Sequence of chain 1.B:
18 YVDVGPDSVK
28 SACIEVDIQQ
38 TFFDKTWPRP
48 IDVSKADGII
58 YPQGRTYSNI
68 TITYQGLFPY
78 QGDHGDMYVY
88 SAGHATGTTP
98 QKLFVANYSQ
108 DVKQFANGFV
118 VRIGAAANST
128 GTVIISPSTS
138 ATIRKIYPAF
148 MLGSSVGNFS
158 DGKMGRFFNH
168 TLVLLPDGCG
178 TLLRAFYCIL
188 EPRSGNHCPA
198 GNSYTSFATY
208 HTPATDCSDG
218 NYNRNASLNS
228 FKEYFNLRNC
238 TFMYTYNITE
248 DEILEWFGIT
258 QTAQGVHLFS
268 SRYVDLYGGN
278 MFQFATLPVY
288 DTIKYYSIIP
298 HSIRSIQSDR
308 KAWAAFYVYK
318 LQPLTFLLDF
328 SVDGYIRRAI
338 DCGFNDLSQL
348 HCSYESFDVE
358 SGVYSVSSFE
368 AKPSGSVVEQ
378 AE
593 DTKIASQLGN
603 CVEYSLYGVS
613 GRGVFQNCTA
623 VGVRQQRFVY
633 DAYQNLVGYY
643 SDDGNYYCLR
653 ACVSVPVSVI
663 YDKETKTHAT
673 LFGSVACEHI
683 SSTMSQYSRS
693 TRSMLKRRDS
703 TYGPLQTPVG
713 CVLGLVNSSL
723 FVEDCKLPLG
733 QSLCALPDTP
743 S

The small molecule below binds the protein below.
Small molecule (SMILES): CC(=O)N[C@H]1[C@H](O[C@H]2[C@H](O)[C@@H](NC(C)=O)CO[C@@H]2CO)O[C@H](CO)[C@@H](O)[C@@H]1O

Binding-site contacts:
Ligand atom C7 contacts residue ASN66 of chain 1.B at 3.4 Å.
Ligand atom N2 contacts residue ASN66 of chain 1.B at 3.0 Å (h-bond).
Ligand atom C1 contacts residue ASN66 of chain 1.B at 1.4 Å.
Ligand atom O5 contacts residue ASN66 of chain 1.B at 2.3 Å (h-bond).
Ligand atom O7 contacts residue SER65 of chain 1.B at 4.4 Å.
Ligand atom C8 contacts residue ARG921 of chain 1.A at 4.3 Å.
Ligand atom C2 contacts residue ASN66 of chain 1.B at 2.6 Å.
Ligand atom C8 contacts residue SER65 of chain 1.B at 4.4 Å.
Ligand atom O6 contacts residue ASN66 of chain 1.B at 4.5 Å.
Ligand atom C5 contacts residue ASN66 of chain 1.B at 3.5 Å.
Ligand atom O7 contacts residue ASN66 of chain 1.B at 2.9 Å (h-bond).
Ligand atom C4 contacts residue ASN66 of chain 1.B at 4.2 Å.
Ligand atom C3 contacts residue ASN66 of chain 1.B at 3.9 Å.

Sequence of chain 1.A:
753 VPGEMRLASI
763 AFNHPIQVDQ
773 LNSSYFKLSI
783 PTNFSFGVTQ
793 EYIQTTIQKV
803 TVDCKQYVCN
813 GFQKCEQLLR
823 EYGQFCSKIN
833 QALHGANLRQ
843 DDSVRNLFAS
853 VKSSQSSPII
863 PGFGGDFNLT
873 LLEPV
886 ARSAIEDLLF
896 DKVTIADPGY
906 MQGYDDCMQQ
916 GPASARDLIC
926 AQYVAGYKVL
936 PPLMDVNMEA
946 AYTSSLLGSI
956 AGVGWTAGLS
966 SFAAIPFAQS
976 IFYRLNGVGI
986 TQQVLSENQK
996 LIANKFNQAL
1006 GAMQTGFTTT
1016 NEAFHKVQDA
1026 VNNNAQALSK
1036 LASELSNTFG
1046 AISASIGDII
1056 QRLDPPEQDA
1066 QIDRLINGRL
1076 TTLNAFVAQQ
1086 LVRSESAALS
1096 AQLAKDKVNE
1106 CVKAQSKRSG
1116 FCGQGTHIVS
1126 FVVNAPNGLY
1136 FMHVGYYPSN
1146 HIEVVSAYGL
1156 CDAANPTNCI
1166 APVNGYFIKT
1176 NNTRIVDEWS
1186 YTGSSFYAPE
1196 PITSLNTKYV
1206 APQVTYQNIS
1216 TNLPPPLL